Binding-site contacts:
Ligand atom C7 contacts residue PHE83 of chain 1.L at 3.7 Å (hydrophobic).
Ligand atom C10 contacts residue GLY125 of chain 1.L at 3.7 Å.
Ligand atom C20 contacts residue LEU344 of chain 1.L at 3.3 Å (hydrophobic).
Ligand atom C16 contacts residue MET345 of chain 1.L at 3.9 Å (hydrophobic).
Ligand atom O3 contacts residue HIS449 of chain 1.L at 2.7 Å (h-bond).
Ligand atom C8 contacts residue GLY124 of chain 1.L at 3.2 Å.
Ligand atom C15 contacts residue LEU344 of chain 1.L at 3.5 Å (hydrophobic).
Ligand atom O3 contacts residue PHE83 of chain 1.L at 3.9 Å.
Ligand atom O3 contacts residue SER203 of chain 1.L at 3.3 Å (h-bond).
Ligand atom C10 contacts residue LEU286 of chain 1.L at 3.3 Å (hydrophobic).
Ligand atom C16 contacts residue LEU344 of chain 1.L at 3.3 Å (hydrophobic).
Ligand atom O4 contacts residue LEU344 of chain 1.L at 3.0 Å.
Ligand atom C19 contacts residue ALA75 of chain 1.L at 3.2 Å (hydrophobic).
Ligand atom N1 contacts residue LEU344 of chain 1.L at 3.9 Å.
Ligand atom O2 contacts residue HIS449 of chain 1.L at 3.9 Å.
Ligand atom C1 contacts residue LEU300 of chain 1.L at 3.5 Å (hydrophobic).
Ligand atom C18 contacts residue VAL128 of chain 1.L at 3.7 Å (hydrophobic).
Ligand atom C7 contacts residue SER203 of chain 1.L at 3.5 Å.
Ligand atom C18 contacts residue LEU286 of chain 1.L at 3.3 Å (hydrophobic).
Ligand atom C19 contacts residue LEU286 of chain 1.L at 3.4 Å (hydrophobic).
Ligand atom C2 contacts residue LEU300 of chain 1.L at 3.5 Å (hydrophobic).
Ligand atom C19 contacts residue VAL128 of chain 1.L at 3.9 Å (hydrophobic).
Ligand atom C1 contacts residue GLY125 of chain 1.L at 3.1 Å.
Ligand atom C9 contacts residue GLY124 of chain 1.L at 3.8 Å.
Ligand atom O3 contacts residue LEU340 of chain 1.L at 3.5 Å.
Ligand atom C5 contacts residue ILE341 of chain 1.L at 3.6 Å (hydrophobic).
Ligand atom C6 contacts residue LEU340 of chain 1.L at 3.6 Å (hydrophobic).
Ligand atom O4 contacts residue LEU79 of chain 1.L at 3.1 Å.
Ligand atom C8 contacts residue LEU79 of chain 1.L at 3.7 Å (hydrophobic).
Ligand atom C5 contacts residue LEU340 of chain 1.L at 3.8 Å (hydrophobic).
Ligand atom O2 contacts residue ILE341 of chain 1.L at 3.1 Å.
Ligand atom C6 contacts residue SER203 of chain 1.L at 3.4 Å.
Ligand atom C9 contacts residue VAL128 of chain 1.L at 3.9 Å (hydrophobic).
Ligand atom C15 contacts residue ILE341 of chain 1.L at 3.9 Å (hydrophobic).
Ligand atom O1 contacts residue PHE407 of chain 1.L at 3.7 Å.
Ligand atom C17 contacts residue LEU286 of chain 1.L at 3.4 Å (hydrophobic).
Ligand atom O3 contacts residue GLU202 of chain 1.L at 3.6 Å (salt-bridge).
Ligand atom C10 contacts residue GLY124 of chain 1.L at 3.1 Å.
Ligand atom C11 contacts residue GLY125 of chain 1.L at 3.7 Å.
Ligand atom C6 contacts residue HIS449 of chain 1.L at 3.8 Å.

This protein binds this small molecule.
Small molecule (SMILES): C=CC[N@@+]1(C)CC[C@]23c4c5ccc(O)c4O[C@H]2C(=O)CC[C@@]3(O)[C@H]1C5

Sequence of chain 1.L:
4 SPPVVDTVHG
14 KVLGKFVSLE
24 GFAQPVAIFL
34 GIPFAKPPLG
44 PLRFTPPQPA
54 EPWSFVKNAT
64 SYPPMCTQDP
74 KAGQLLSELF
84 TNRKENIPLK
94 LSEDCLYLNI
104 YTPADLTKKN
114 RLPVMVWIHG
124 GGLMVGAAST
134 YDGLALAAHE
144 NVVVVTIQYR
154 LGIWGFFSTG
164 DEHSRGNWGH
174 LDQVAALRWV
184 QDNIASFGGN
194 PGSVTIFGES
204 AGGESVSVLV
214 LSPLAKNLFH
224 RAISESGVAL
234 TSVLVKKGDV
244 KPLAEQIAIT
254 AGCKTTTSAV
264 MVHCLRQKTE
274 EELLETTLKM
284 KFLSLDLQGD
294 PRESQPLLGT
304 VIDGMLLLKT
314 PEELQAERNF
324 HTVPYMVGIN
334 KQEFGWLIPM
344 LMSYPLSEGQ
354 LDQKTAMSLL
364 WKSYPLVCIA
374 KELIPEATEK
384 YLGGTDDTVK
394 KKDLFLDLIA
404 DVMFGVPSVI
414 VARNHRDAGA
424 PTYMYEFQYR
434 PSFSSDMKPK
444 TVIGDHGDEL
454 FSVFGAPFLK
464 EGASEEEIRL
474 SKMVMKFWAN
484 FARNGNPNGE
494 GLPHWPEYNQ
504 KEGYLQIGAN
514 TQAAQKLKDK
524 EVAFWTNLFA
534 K